Sequence of chain 1.A:
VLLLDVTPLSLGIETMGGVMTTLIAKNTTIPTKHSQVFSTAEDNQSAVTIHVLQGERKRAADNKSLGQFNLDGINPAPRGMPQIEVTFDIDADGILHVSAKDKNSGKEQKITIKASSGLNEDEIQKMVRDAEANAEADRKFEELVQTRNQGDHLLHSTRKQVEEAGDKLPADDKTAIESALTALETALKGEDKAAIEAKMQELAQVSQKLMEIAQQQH

Binding-site contacts:
Ligand atom CD2 contacts residue SER39 of chain 2.A at 3.3 Å.
Ligand atom O contacts residue GLN150 of chain 1.A at 3.2 Å.
Ligand atom CD2 contacts residue PHE38 of chain 2.A at 3.4 Å (hydrophobic).
Ligand atom O contacts residue VAL48 of chain 2.A at 3.5 Å.
Ligand atom CA contacts residue SER39 of chain 2.A at 3.7 Å.
Ligand atom N contacts residue SER39 of chain 2.A at 2.8 Å (h-bond).
Ligand atom OE2 contacts residue ALA47 of chain 2.A at 3.5 Å (h-bond).
Ligand atom N contacts residue THR49 of chain 2.A at 3.2 Å (h-bond).
Ligand atom O contacts residue THR15 of chain 2.A at 3.2 Å.
Ligand atom CB contacts residue SER39 of chain 2.A at 3.5 Å.
Ligand atom O contacts residue MET16 of chain 2.A at 2.9 Å (h-bond).
Ligand atom CB contacts residue THR15 of chain 2.A at 3.6 Å.
Ligand atom CD1 contacts residue ILE50 of chain 2.A at 3.3 Å (hydrophobic).
Ligand atom CG contacts residue ALA47 of chain 2.A at 3.4 Å (hydrophobic).
Ligand atom CE contacts residue GLN36 of chain 2.A at 3.0 Å.
Ligand atom CG2 contacts residue GLN150 of chain 1.A at 3.3 Å.
Ligand atom NZ contacts residue GLN146 of chain 1.A at 2.7 Å (h-bond).
Ligand atom CD1 contacts residue GLY80 of chain 2.A at 3.3 Å.
Ligand atom CD1 contacts residue VAL86 of chain 2.A at 3.5 Å (hydrophobic).
Ligand atom C contacts residue SER39 of chain 2.A at 3.7 Å.
Ligand atom CB contacts residue MET16 of chain 2.A at 3.6 Å (hydrophobic).
Ligand atom CD1 contacts residue PHE38 of chain 2.A at 3.7 Å (hydrophobic).
Ligand atom OE1 contacts residue GLN45 of chain 2.A at 3.7 Å.
Ligand atom CD contacts residue GLN36 of chain 2.A at 3.3 Å.
Ligand atom CD1 contacts residue ILE13 of chain 2.A at 3.7 Å (hydrophobic).
Ligand atom N contacts residue ALA47 of chain 2.A at 3.2 Å (h-bond).
Ligand atom CD contacts residue GLN45 of chain 2.A at 3.7 Å.
Ligand atom N contacts residue VAL48 of chain 2.A at 3.7 Å.
Ligand atom OE2 contacts residue SER46 of chain 2.A at 3.5 Å (h-bond).
Ligand atom CG2 contacts residue ALA41 of chain 2.A at 3.4 Å (hydrophobic).
Ligand atom CG2 contacts residue MET16 of chain 2.A at 3.3 Å (hydrophobic).
Ligand atom CD1 contacts residue GLU42 of chain 2.A at 3.7 Å.
Ligand atom CE contacts residue GLN146 of chain 1.A at 3.6 Å.
Ligand atom CA contacts residue SER39 of chain 2.A at 3.6 Å.
Ligand atom O contacts residue THR49 of chain 2.A at 3.1 Å (h-bond).
Ligand atom O contacts residue PHE38 of chain 2.A at 3.6 Å.
Ligand atom CB contacts residue GLU14 of chain 2.A at 3.5 Å.
Ligand atom CD2 contacts residue VAL48 of chain 2.A at 3.7 Å (hydrophobic).
Ligand atom O contacts residue SER39 of chain 2.A at 3.1 Å (h-bond).
Ligand atom NZ contacts residue GLN36 of chain 2.A at 3.5 Å (h-bond).

This small molecule binds to this protein.
Small molecule (SMILES): CC[C@H](C)[C@H](NC(=O)[C@H](CCCCN)NC(=O)[C@@H](NC(=O)[C@H](CC(C)C)NC(=O)[C@@H]1CCCN1C(=O)[C@H](CC(C)C)NC(=O)[C@@H](N)CCC(=O)O)C(C)C)C(=O)O

Sequence of chain 2.A:
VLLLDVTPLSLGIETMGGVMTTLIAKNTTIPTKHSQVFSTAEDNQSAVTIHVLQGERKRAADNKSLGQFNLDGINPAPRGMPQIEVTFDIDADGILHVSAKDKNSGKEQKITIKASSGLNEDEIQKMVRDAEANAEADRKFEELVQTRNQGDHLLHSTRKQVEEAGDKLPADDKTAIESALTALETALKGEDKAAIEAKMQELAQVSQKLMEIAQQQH